This protein binds this small molecule.
Small molecule (SMILES): CCC(=O)Nc1ccccc1Nc1nc(Nc2ccc(N3CCN(C)CC3)cc2)ncc1C(=O)Nc1c(C)cccc1Cl

Sequence of chain 1.A:
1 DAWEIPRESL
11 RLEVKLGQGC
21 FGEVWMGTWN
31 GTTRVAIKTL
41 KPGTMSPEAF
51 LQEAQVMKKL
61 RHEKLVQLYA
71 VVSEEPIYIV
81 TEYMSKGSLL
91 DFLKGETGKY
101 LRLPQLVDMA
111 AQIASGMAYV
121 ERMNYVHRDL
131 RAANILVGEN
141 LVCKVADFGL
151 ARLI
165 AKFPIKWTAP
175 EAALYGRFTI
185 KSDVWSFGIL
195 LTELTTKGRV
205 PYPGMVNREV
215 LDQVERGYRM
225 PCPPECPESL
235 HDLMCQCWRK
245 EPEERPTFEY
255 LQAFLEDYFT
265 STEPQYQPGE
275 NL

Binding-site contacts:
Ligand atom C32 contacts residue TYR83 of chain 1.A at 3.5 Å (hydrophobic).
Ligand atom C7 contacts residue GLY87 of chain 1.A at 3.7 Å.
Ligand atom C33 contacts residue GLY87 of chain 1.A at 3.5 Å.
Ligand atom C22 contacts residue CYS20 of chain 1.A at 2.8 Å (hydrophobic).
Ligand atom C31 contacts residue ALA36 of chain 1.A at 3.5 Å (hydrophobic).
Ligand atom CL1 contacts residue ALA146 of chain 1.A at 3.5 Å.
Ligand atom C16 contacts residue VAL24 of chain 1.A at 3.5 Å (hydrophobic).
Ligand atom N5 contacts residue MET84 of chain 1.A at 3.4 Å (h-bond).
Ligand atom C31 contacts residue LYS38 of chain 1.A at 3.4 Å.
Ligand atom C10 contacts residue GLY87 of chain 1.A at 3.6 Å.
Ligand atom N9 contacts residue THR81 of chain 1.A at 3.0 Å (h-bond).
Ligand atom N7 contacts residue LEU136 of chain 1.A at 3.3 Å.
Ligand atom C10 contacts residue MET84 of chain 1.A at 3.2 Å (hydrophobic).
Ligand atom CL1 contacts residue LEU136 of chain 1.A at 3.6 Å.
Ligand atom C14 contacts residue VAL24 of chain 1.A at 3.6 Å (hydrophobic).
Ligand atom CL1 contacts residue VAL66 of chain 1.A at 3.5 Å.
Ligand atom C9 contacts residue LEU16 of chain 1.A at 3.7 Å (hydrophobic).
Ligand atom C11 contacts residue MET84 of chain 1.A at 3.7 Å (hydrophobic).
Ligand atom C27 contacts residue LYS38 of chain 1.A at 3.6 Å.
Ligand atom N4 contacts residue TYR83 of chain 1.A at 3.5 Å.
Ligand atom C23 contacts residue CYS20 of chain 1.A at 1.8 Å (hydrophobic).
Ligand atom C31 contacts residue ILE79 of chain 1.A at 3.6 Å (hydrophobic).
Ligand atom C31 contacts residue THR81 of chain 1.A at 3.4 Å.
Ligand atom C23 contacts residue ASN134 of chain 1.A at 3.3 Å.
Ligand atom O2 contacts residue CYS20 of chain 1.A at 2.9 Å (h-bond).
Ligand atom C13 contacts residue LEU136 of chain 1.A at 3.4 Å (hydrophobic).
Ligand atom C12 contacts residue LEU136 of chain 1.A at 3.7 Å (hydrophobic).
Ligand atom N4 contacts residue MET84 of chain 1.A at 2.7 Å (h-bond).
Ligand atom N6 contacts residue VAL24 of chain 1.A at 3.6 Å.
Ligand atom C21 contacts residue CYS20 of chain 1.A at 3.4 Å (hydrophobic).
Ligand atom C27 contacts residue ILE79 of chain 1.A at 3.5 Å (hydrophobic).
Ligand atom C27 contacts residue THR81 of chain 1.A at 3.5 Å.
Ligand atom O2 contacts residue GLY19 of chain 1.A at 3.2 Å.
Ligand atom C25 contacts residue THR81 of chain 1.A at 3.1 Å.
Ligand atom C26 contacts residue THR81 of chain 1.A at 3.3 Å.
Ligand atom C12 contacts residue ALA36 of chain 1.A at 3.4 Å (hydrophobic).
Ligand atom C28 contacts residue LYS38 of chain 1.A at 3.7 Å.
Ligand atom C32 contacts residue GLY87 of chain 1.A at 3.4 Å.
Ligand atom N4 contacts residue LEU16 of chain 1.A at 3.7 Å.
Ligand atom C32 contacts residue MET84 of chain 1.A at 3.0 Å (hydrophobic).